The protein below binds the small molecule below.
Small molecule (SMILES): O=P(O)(O)OC[C@H]1O[C@](O)(COP(=O)(O)O)[C@@H](O)[C@@H]1O

Binding-site contacts:
Ligand atom P2 contacts residue THR349 of chain 1.B at 3.7 Å.
Ligand atom O2 contacts residue LEU347 of chain 1.B at 3.4 Å.
Ligand atom P2 contacts residue THR348 of chain 1.B at 3.5 Å.
Ligand atom O3P contacts residue ARG405 of chain 1.B at 2.8 Å (salt-bridge).
Ligand atom C3 contacts residue ARG432 of chain 1.B at 3.3 Å.
Ligand atom O3 contacts residue GLY430 of chain 1.B at 3.2 Å.
Ligand atom O2P contacts residue PRO433 of chain 1.B at 3.6 Å.
Ligand atom P2 contacts residue SER435 of chain 1.B at 3.4 Å.
Ligand atom O1 contacts residue GLY434 of chain 1.B at 3.7 Å.
Ligand atom O3 contacts residue ARG432 of chain 1.B at 2.8 Å (salt-bridge).
Ligand atom O5P contacts residue THR348 of chain 1.B at 3.6 Å (h-bond).
Ligand atom C3 contacts residue GLY434 of chain 1.B at 3.5 Å.
Ligand atom O4P contacts residue SER353 of chain 1.B at 2.6 Å (h-bond).
Ligand atom O5P contacts residue THR350 of chain 1.B at 2.6 Å (h-bond).
Ligand atom O1P contacts residue ARG405 of chain 1.B at 2.7 Å (salt-bridge).
Ligand atom O3P contacts residue TRP398 of chain 1.B at 2.7 Å (h-bond).
Ligand atom C5 contacts residue GLY434 of chain 1.B at 3.4 Å.
Ligand atom C6 contacts residue SER353 of chain 1.B at 3.7 Å.
Ligand atom P1 contacts residue ARG405 of chain 1.B at 3.6 Å.
Ligand atom O2 contacts residue GLY430 of chain 1.B at 3.6 Å.
Ligand atom O4P contacts residue THR348 of chain 1.B at 2.6 Å (h-bond).
Ligand atom O6 contacts residue THR348 of chain 1.B at 3.5 Å.
Ligand atom O5P contacts residue SER435 of chain 1.B at 2.8 Å (h-bond).
Ligand atom O4 contacts residue THR438 of chain 1.B at 3.5 Å (h-bond).
Ligand atom O2P contacts residue GLY434 of chain 1.B at 2.8 Å (h-bond).
Ligand atom O6P contacts residue SER353 of chain 1.B at 3.5 Å (h-bond).
Ligand atom O4 contacts residue TYR437 of chain 1.B at 2.8 Å (h-bond).
Ligand atom O6 contacts residue THR349 of chain 1.B at 3.1 Å (h-bond).
Ligand atom C6 contacts residue THR438 of chain 1.B at 3.4 Å.
Ligand atom O3 contacts residue TRP398 of chain 1.B at 3.6 Å.
Ligand atom O4 contacts residue GLY436 of chain 1.B at 3.7 Å.
Ligand atom P2 contacts residue SER353 of chain 1.B at 3.6 Å.
Ligand atom C4 contacts residue GLY434 of chain 1.B at 3.4 Å.
Ligand atom O4P contacts residue ARG352 of chain 1.B at 3.8 Å.
Ligand atom O4 contacts residue GLY434 of chain 1.B at 2.6 Å (h-bond).
Ligand atom O5P contacts residue THR349 of chain 1.B at 3.3 Å (h-bond).
Ligand atom C6 contacts residue LEU347 of chain 1.B at 3.6 Å (hydrophobic).
Ligand atom O6P contacts residue GLY436 of chain 1.B at 2.8 Å (h-bond).
Ligand atom O1P contacts residue THR349 of chain 1.B at 3.7 Å.
Ligand atom O6P contacts residue SER435 of chain 1.B at 3.1 Å (h-bond).

Sequence of chain 1.B:
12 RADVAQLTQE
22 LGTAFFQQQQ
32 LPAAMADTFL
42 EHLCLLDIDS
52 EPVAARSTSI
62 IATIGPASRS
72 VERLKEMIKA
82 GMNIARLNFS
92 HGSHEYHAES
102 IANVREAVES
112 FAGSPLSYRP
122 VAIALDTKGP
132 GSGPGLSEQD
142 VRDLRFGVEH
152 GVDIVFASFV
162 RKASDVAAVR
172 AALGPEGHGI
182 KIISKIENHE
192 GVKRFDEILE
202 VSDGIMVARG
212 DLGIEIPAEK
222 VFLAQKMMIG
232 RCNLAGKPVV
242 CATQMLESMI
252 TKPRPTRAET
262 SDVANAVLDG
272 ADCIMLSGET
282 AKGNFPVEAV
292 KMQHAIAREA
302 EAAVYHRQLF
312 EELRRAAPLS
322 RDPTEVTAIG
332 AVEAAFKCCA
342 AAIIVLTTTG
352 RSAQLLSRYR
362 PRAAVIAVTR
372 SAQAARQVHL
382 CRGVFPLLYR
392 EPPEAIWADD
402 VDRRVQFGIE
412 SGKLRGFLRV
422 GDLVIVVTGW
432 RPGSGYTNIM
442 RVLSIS